A small-molecule ligand and the protein it binds are described below.
Small molecule (SMILES): CC(=O)N[C@@H]1[C@@H](O)[C@H](O)[C@@H](CO)O[C@H]1O

Binding-site contacts:
Ligand atom O5 contacts residue THR77 of chain 2.B at 4.4 Å.
Ligand atom C1 contacts residue ASN75 of chain 2.B at 1.4 Å.
Ligand atom C7 contacts residue ASN75 of chain 2.B at 3.8 Å.
Ligand atom C4 contacts residue ASN75 of chain 2.B at 4.2 Å.
Ligand atom N2 contacts residue THR77 of chain 2.B at 3.8 Å.
Ligand atom C2 contacts residue ASN75 of chain 2.B at 2.4 Å.
Ligand atom C1 contacts residue THR77 of chain 2.B at 3.4 Å.
Ligand atom O7 contacts residue ASN75 of chain 2.B at 3.9 Å.
Ligand atom C3 contacts residue ASN75 of chain 2.B at 3.8 Å.
Ligand atom C5 contacts residue ASN75 of chain 2.B at 3.7 Å.
Ligand atom O5 contacts residue ASN75 of chain 2.B at 2.4 Å (h-bond).
Ligand atom C3 contacts residue THR77 of chain 2.B at 4.4 Å.
Ligand atom C2 contacts residue THR77 of chain 2.B at 4.1 Å.
Ligand atom N2 contacts residue ASN75 of chain 2.B at 2.9 Å (h-bond).

Sequence of chain 2.B:
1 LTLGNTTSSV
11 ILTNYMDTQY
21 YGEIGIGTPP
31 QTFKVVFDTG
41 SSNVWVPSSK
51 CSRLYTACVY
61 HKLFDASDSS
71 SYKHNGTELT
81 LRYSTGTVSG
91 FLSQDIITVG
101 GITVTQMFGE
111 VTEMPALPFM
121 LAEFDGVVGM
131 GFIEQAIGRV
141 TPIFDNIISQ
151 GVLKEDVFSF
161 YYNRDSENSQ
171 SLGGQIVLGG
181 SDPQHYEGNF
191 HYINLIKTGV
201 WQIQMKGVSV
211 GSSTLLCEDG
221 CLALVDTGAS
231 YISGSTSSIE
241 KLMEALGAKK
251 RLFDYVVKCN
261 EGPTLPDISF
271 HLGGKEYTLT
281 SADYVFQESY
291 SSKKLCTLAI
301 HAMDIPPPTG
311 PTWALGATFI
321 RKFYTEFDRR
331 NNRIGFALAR